Binding-site contacts:
Ligand atom CD1 contacts residue HIS222 of chain 1.A at 3.4 Å.
Ligand atom OE2 contacts residue TYR186 of chain 1.A at 2.8 Å (h-bond).
Ligand atom N contacts residue SER178 of chain 1.A at 2.8 Å (h-bond).
Ligand atom O contacts residue VAL224 of chain 1.A at 3.3 Å.
Ligand atom O contacts residue SER178 of chain 1.A at 3.1 Å (h-bond).
Ligand atom CE2 contacts residue ASN179 of chain 1.A at 3.3 Å.
Ligand atom N contacts residue LYS223 of chain 1.A at 2.8 Å (salt-bridge).
Ligand atom CD1 contacts residue HIS54 of chain 1.A at 3.2 Å.
Ligand atom NE2 contacts residue ASN182 of chain 1.A at 3.4 Å (h-bond).
Ligand atom OE1 contacts residue ASN179 of chain 1.A at 3.3 Å (h-bond).
Ligand atom CH3 contacts residue HIS222 of chain 1.A at 3.5 Å.
Ligand atom CD2 contacts residue LYS228 of chain 1.A at 3.4 Å.
Ligand atom NE2 contacts residue THR154 of chain 1.A at 3.1 Å (h-bond).
Ligand atom CA contacts residue SER176 of chain 1.A at 3.4 Å.
Ligand atom CD contacts residue ASN179 of chain 1.A at 3.4 Å.
Ligand atom CD contacts residue THR154 of chain 1.A at 3.3 Å.
Ligand atom CA contacts residue SER178 of chain 1.A at 3.3 Å.
Ligand atom CA contacts residue LYS223 of chain 1.A at 3.5 Å.
Ligand atom OE1 contacts residue THR154 of chain 1.A at 2.8 Å (h-bond).
Ligand atom OH contacts residue ASN182 of chain 1.A at 2.6 Å (h-bond).
Ligand atom CZ contacts residue LYS228 of chain 1.A at 3.2 Å.
Ligand atom CA contacts residue PHE225 of chain 1.A at 3.3 Å (hydrophobic).
Ligand atom O contacts residue HIS222 of chain 1.A at 2.8 Å (h-bond).
Ligand atom CE2 contacts residue LYS228 of chain 1.A at 3.4 Å.
Ligand atom CD2 contacts residue TYR186 of chain 1.A at 3.2 Å (hydrophobic).
Ligand atom N contacts residue SER176 of chain 1.A at 3.2 Å (h-bond).
Ligand atom C contacts residue HIS222 of chain 1.A at 3.5 Å.
Ligand atom OE1 contacts residue HIS175 of chain 1.A at 2.9 Å (h-bond).
Ligand atom CG contacts residue ASP156 of chain 1.A at 3.5 Å.
Ligand atom OE2 contacts residue ASN179 of chain 1.A at 3.4 Å (h-bond).
Ligand atom C contacts residue SER178 of chain 1.A at 3.5 Å.
Ligand atom O contacts residue PHE225 of chain 1.A at 2.8 Å (h-bond).
Ligand atom O contacts residue ALA177 of chain 1.A at 3.2 Å.
Ligand atom N contacts residue PHE225 of chain 1.A at 2.9 Å (h-bond).
Ligand atom OE2 contacts residue ASN184 of chain 1.A at 3.1 Å (h-bond).
Ligand atom O contacts residue CYS159 of chain 1.A at 3.4 Å (h-bond).
Ligand atom CD2 contacts residue SER178 of chain 1.A at 3.3 Å.
Ligand atom OH contacts residue LYS228 of chain 1.A at 3.4 Å.
Ligand atom CG contacts residue HIS54 of chain 1.A at 3.5 Å.
Ligand atom CE1 contacts residue ASP89 of chain 1.A at 3.3 Å.

The protein below binds the small molecule below.
Small molecule (SMILES): CC(=O)N[C@@H](CCC(=O)O)C(=O)N[C@@H](CC(N)=O)C(=O)N[C@@H](CC(C)C)C(=O)N[C@@H](Cc1ccc(O)cc1)C(=O)N[C@@H](Cc1ccccc1)C(=O)N[C@H](C=O)CCC(N)=O

Sequence of chain 1.A:
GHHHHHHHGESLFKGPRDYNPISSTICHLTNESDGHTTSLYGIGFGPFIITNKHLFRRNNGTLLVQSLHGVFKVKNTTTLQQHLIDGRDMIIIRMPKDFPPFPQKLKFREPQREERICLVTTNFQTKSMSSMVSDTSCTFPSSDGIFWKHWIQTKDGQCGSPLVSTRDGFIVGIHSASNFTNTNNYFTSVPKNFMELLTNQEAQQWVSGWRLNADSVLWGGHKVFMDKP